Binding-site contacts:
Ligand atom O6 contacts residue LYS192 of chain 1.C at 4.0 Å.
Ligand atom C8 contacts residue LYS196 of chain 1.C at 3.8 Å.
Ligand atom O5 contacts residue ASN149 of chain 1.C at 2.4 Å (h-bond).
Ligand atom O7 contacts residue LYS196 of chain 1.C at 3.3 Å (salt-bridge).
Ligand atom C7 contacts residue LYS196 of chain 1.C at 3.9 Å.
Ligand atom C8 contacts residue ASP190 of chain 1.C at 4.3 Å.
Ligand atom C2 contacts residue ILE194 of chain 1.C at 3.6 Å (hydrophobic).
Ligand atom C8 contacts residue LYS192 of chain 1.C at 3.7 Å.
Ligand atom C8 contacts residue LYS213 of chain 1.C at 3.6 Å.
Ligand atom C5 contacts residue ASN149 of chain 1.C at 3.1 Å.
Ligand atom O6 contacts residue ILE194 of chain 1.C at 4.0 Å.
Ligand atom C4 contacts residue ILE194 of chain 1.C at 4.4 Å (hydrophobic).
Ligand atom C1 contacts residue ILE194 of chain 1.C at 3.8 Å (hydrophobic).
Ligand atom O5 contacts residue ILE194 of chain 1.C at 3.5 Å.
Ligand atom N2 contacts residue LYS213 of chain 1.C at 3.9 Å.
Ligand atom C4 contacts residue ASN149 of chain 1.C at 3.8 Å.
Ligand atom C8 contacts residue ASN149 of chain 1.C at 4.5 Å.
Ligand atom C2 contacts residue ASN149 of chain 1.C at 2.6 Å.
Ligand atom C7 contacts residue ASN149 of chain 1.C at 3.1 Å.
Ligand atom N2 contacts residue ASN149 of chain 1.C at 3.0 Å (h-bond).
Ligand atom C6 contacts residue ASN149 of chain 1.C at 4.3 Å.
Ligand atom O7 contacts residue SER211 of chain 1.C at 3.4 Å.
Ligand atom C1 contacts residue ASN149 of chain 1.C at 1.4 Å.
Ligand atom O7 contacts residue PHE212 of chain 1.C at 4.5 Å.
Ligand atom O7 contacts residue ILE194 of chain 1.C at 3.7 Å.
Ligand atom O4 contacts residue ILE194 of chain 1.C at 3.6 Å.
Ligand atom C3 contacts residue ILE194 of chain 1.C at 4.4 Å (hydrophobic).
Ligand atom O3 contacts residue LYS192 of chain 1.C at 3.9 Å.
Ligand atom C7 contacts residue LYS192 of chain 1.C at 4.4 Å.
Ligand atom C5 contacts residue ILE194 of chain 1.C at 4.4 Å (hydrophobic).
Ligand atom C7 contacts residue LYS213 of chain 1.C at 4.2 Å.
Ligand atom C3 contacts residue ASN149 of chain 1.C at 3.2 Å.
Ligand atom O7 contacts residue ASN149 of chain 1.C at 2.7 Å (h-bond).

Sequence of chain 1.C:
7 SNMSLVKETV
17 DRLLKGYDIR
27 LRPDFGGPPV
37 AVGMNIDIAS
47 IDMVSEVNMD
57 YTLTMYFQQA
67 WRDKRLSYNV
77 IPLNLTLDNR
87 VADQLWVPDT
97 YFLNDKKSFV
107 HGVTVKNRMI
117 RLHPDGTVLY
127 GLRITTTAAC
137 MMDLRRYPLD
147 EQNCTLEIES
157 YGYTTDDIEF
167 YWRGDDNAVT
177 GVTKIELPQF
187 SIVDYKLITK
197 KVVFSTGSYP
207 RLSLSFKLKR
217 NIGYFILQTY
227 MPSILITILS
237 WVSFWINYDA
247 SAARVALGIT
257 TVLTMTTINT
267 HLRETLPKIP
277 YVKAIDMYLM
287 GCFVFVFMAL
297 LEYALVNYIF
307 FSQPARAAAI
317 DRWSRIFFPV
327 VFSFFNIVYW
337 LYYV

This small molecule binds to this protein.
Small molecule (SMILES): CC(=O)N[C@H]1[C@H](O[C@H]2[C@H](O)[C@@H](NC(C)=O)CO[C@@H]2CO)O[C@H](CO)[C@@H](O[C@@H]2O[C@H](CO)[C@@H](O)[C@H](O)[C@@H]2O)[C@@H]1O